The small molecule below binds the protein below.
Small molecule (SMILES): O=c1[nH]cnc2c(-n3cc(CCN4CCC(c5cccc(C(F)(F)F)c5)CC4)cn3)nccc12

Sequence of chain 1.B:
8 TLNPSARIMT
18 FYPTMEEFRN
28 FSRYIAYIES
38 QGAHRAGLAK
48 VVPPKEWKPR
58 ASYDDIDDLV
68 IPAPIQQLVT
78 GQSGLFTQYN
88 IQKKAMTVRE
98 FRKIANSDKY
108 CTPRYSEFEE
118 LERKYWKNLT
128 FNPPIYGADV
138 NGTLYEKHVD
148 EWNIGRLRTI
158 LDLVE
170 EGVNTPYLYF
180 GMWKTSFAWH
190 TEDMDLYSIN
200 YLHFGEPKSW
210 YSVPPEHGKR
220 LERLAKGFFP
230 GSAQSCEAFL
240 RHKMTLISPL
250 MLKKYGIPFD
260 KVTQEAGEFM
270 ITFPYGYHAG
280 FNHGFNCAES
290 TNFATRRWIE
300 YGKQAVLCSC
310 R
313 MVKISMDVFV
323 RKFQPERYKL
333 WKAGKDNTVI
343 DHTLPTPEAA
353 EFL

Binding-site contacts:
Ligand atom C14 contacts residue LYS242 of chain 1.B at 3.7 Å.
Ligand atom C21 contacts residue TYR133 of chain 1.B at 3.5 Å (hydrophobic).
Ligand atom C13 contacts residue TYR178 of chain 1.B at 3.8 Å (hydrophobic).
Ligand atom C12 contacts residue LYS242 of chain 1.B at 3.8 Å.
Ligand atom N2 contacts residue ZN1 of chain 1.J at 2.1 Å.
Ligand atom N5 contacts residue TYR178 of chain 1.B at 3.8 Å.
Ligand atom C21 contacts residue PHE186 of chain 1.B at 3.5 Å (hydrophobic).
Ligand atom N1 contacts residue HIS189 of chain 1.B at 3.3 Å (h-bond).
Ligand atom C22 contacts residue TYR176 of chain 1.B at 3.7 Å (hydrophobic).
Ligand atom C17 contacts residue TRP209 of chain 1.B at 3.5 Å (hydrophobic).
Ligand atom C17 contacts residue PHE186 of chain 1.B at 3.6 Å (hydrophobic).
Ligand atom C18 contacts residue PHE186 of chain 1.B at 3.6 Å (hydrophobic).
Ligand atom C23 contacts residue TYR176 of chain 1.B at 3.6 Å (hydrophobic).
Ligand atom C14 contacts residue HIS189 of chain 1.B at 3.5 Å.
Ligand atom O contacts residue LYS207 of chain 1.B at 2.8 Å (salt-bridge).
Ligand atom N1 contacts residue ZN1 of chain 1.J at 2.9 Å.
Ligand atom C16 contacts residue HIS277 of chain 1.B at 3.5 Å.
Ligand atom C20 contacts residue PHE186 of chain 1.B at 3.9 Å (hydrophobic).
Ligand atom C14 contacts residue ZN1 of chain 1.J at 3.3 Å.
Ligand atom N2 contacts residue HIS189 of chain 1.B at 2.7 Å (h-bond).
Ligand atom O contacts residue PHE186 of chain 1.B at 3.5 Å.
Ligand atom N3 contacts residue ZN1 of chain 1.J at 2.0 Å.
Ligand atom C15 contacts residue ZN1 of chain 1.J at 2.9 Å.
Ligand atom C20 contacts residue TYR178 of chain 1.B at 3.5 Å (hydrophobic).
Ligand atom C10 contacts residue TYR178 of chain 1.B at 3.6 Å (hydrophobic).
Ligand atom N5 contacts residue TYR133 of chain 1.B at 2.7 Å (h-bond).
Ligand atom C16 contacts residue PHE186 of chain 1.B at 3.8 Å (hydrophobic).
Ligand atom N2 contacts residue GLU191 of chain 1.B at 3.3 Å (salt-bridge).
Ligand atom N4 contacts residue TYR178 of chain 1.B at 3.8 Å.
Ligand atom C11 contacts residue LYS242 of chain 1.B at 3.8 Å.
Ligand atom C15 contacts residue HIS189 of chain 1.B at 3.5 Å.
Ligand atom N4 contacts residue PHE186 of chain 1.B at 3.9 Å.
Ligand atom C20 contacts residue TYR133 of chain 1.B at 3.6 Å (hydrophobic).
Ligand atom O contacts residue TYR133 of chain 1.B at 3.4 Å (h-bond).
Ligand atom N3 contacts residue HIS189 of chain 1.B at 3.2 Å (h-bond).
Ligand atom C16 contacts residue ZN1 of chain 1.J at 3.0 Å.
Ligand atom C14 contacts residue GLU191 of chain 1.B at 3.3 Å.
Ligand atom N3 contacts residue HIS277 of chain 1.B at 3.4 Å (h-bond).
Ligand atom C16 contacts residue TRP209 of chain 1.B at 3.5 Å (hydrophobic).
Ligand atom C9 contacts residue ASP136 of chain 1.B at 3.8 Å.